Sequence of chain 1.A:
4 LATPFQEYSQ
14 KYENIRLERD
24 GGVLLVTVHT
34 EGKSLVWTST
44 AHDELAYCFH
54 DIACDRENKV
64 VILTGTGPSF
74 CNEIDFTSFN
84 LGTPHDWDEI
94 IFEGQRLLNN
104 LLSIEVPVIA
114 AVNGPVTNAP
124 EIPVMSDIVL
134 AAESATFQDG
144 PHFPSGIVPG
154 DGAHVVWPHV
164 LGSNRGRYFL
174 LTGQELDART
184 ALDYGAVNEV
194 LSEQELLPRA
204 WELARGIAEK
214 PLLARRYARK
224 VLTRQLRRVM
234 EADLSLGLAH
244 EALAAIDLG

This protein binds this small molecule.
Small molecule (SMILES): C[C@@H]1C(=O)C[C@@H](CC(O)O)C1(C)C

Binding-site contacts:
Ligand atom C10 contacts residue ASP154 of chain 1.A at 3.3 Å.
Ligand atom C8 contacts residue TRP90 of chain 1.A at 4.3 Å (hydrophobic).
Ligand atom C9 contacts residue GLU244 of chain 1.A at 3.3 Å.
Ligand atom C6 contacts residue PHE82 of chain 1.A at 4.2 Å (hydrophobic).
Ligand atom C4 contacts residue TRP40 of chain 1.A at 3.9 Å (hydrophobic).
Ligand atom C5 contacts residue HIS45 of chain 1.A at 4.1 Å.
Ligand atom C7 contacts residue LEU84 of chain 1.A at 4.0 Å (hydrophobic).
Ligand atom C4 contacts residue PHE82 of chain 1.A at 3.9 Å (hydrophobic).
Ligand atom C10 contacts residue HIS145 of chain 1.A at 3.9 Å.
Ligand atom O1 contacts residue HIS45 of chain 1.A at 3.3 Å (h-bond).
Ligand atom O3 contacts residue HIS145 of chain 1.A at 4.3 Å.
Ligand atom C10 contacts residue GLU244 of chain 1.A at 3.3 Å.
Ligand atom C6 contacts residue PRO144 of chain 1.A at 4.0 Å (hydrophobic).
Ligand atom C7 contacts residue PHE79 of chain 1.A at 4.2 Å (hydrophobic).
Ligand atom C5 contacts residue PHE82 of chain 1.A at 3.5 Å (hydrophobic).
Ligand atom C9 contacts residue ILE93 of chain 1.A at 3.6 Å (hydrophobic).
Ligand atom O2 contacts residue HIS145 of chain 1.A at 2.8 Å.
Ligand atom O3 contacts residue GLU244 of chain 1.A at 4.5 Å.
Ligand atom O1 contacts residue TRP40 of chain 1.A at 2.7 Å (h-bond).
Ligand atom O3 contacts residue HIS45 of chain 1.A at 4.3 Å.
Ligand atom C8 contacts residue GLU244 of chain 1.A at 3.5 Å.
Ligand atom C2 contacts residue GLU244 of chain 1.A at 4.5 Å.
Ligand atom C9 contacts residue TRP90 of chain 1.A at 3.7 Å (hydrophobic).
Ligand atom C5 contacts residue ILE93 of chain 1.A at 3.8 Å (hydrophobic).
Ligand atom C1 contacts residue GLU244 of chain 1.A at 4.3 Å.
Ligand atom C6 contacts residue ILE77 of chain 1.A at 3.6 Å (hydrophobic).
Ligand atom C8 contacts residue ILE150 of chain 1.A at 4.2 Å (hydrophobic).
Ligand atom O2 contacts residue ASP154 of chain 1.A at 3.2 Å (salt-bridge).
Ligand atom O1 contacts residue PHE82 of chain 1.A at 3.4 Å.
Ligand atom C7 contacts residue PHE82 of chain 1.A at 3.6 Å (hydrophobic).
Ligand atom C1 contacts residue TRP90 of chain 1.A at 4.2 Å (hydrophobic).
Ligand atom O2 contacts residue GLU244 of chain 1.A at 2.5 Å (salt-bridge).
Ligand atom C3 contacts residue TRP40 of chain 1.A at 4.3 Å (hydrophobic).
Ligand atom C1 contacts residue ILE93 of chain 1.A at 3.8 Å (hydrophobic).
Ligand atom O3 contacts residue ASP154 of chain 1.A at 2.7 Å (salt-bridge).
Ligand atom C6 contacts residue TRP40 of chain 1.A at 3.7 Å (hydrophobic).
Ligand atom C4 contacts residue HIS45 of chain 1.A at 4.0 Å.
Ligand atom C3 contacts residue PHE82 of chain 1.A at 4.5 Å (hydrophobic).